A small-molecule ligand and the protein it binds are described below.
Small molecule (SMILES): COC(=O)c1cc(S(N)(=O)=O)c(SC2CCCCC2)cc1Cl

Sequence of chain 1.A:
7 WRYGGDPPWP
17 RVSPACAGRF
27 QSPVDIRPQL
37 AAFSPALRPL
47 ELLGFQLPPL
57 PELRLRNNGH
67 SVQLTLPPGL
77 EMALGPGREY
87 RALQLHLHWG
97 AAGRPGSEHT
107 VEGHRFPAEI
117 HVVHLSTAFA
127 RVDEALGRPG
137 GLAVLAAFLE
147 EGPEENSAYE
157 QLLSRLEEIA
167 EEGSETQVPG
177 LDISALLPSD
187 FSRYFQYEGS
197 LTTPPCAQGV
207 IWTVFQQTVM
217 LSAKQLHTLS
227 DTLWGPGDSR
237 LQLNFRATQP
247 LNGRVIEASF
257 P

Binding-site contacts:
Ligand atom O16 contacts residue TYR9 of chain 1.A at 3.5 Å (h-bond).
Ligand atom C17 contacts residue HIS94 of chain 1.A at 3.4 Å.
Ligand atom S4 contacts residue HIS92 of chain 1.A at 3.6 Å.
Ligand atom O15 contacts residue SER67 of chain 1.A at 3.3 Å.
Ligand atom O6 contacts residue VAL119 of chain 1.A at 3.6 Å.
Ligand atom O5 contacts residue LEU197 of chain 1.A at 3.3 Å.
Ligand atom N1 contacts residue GLU104 of chain 1.A at 3.7 Å.
Ligand atom S4 contacts residue ZN1 of chain 1.E at 3.0 Å.
Ligand atom S4 contacts residue THR198 of chain 1.A at 3.8 Å.
Ligand atom C7 contacts residue HIS92 of chain 1.A at 3.2 Å.
Ligand atom N1 contacts residue THR198 of chain 1.A at 2.8 Å (h-bond).
Ligand atom C7 contacts residue THR199 of chain 1.A at 3.9 Å.
Ligand atom C11 contacts residue THR199 of chain 1.A at 3.9 Å.
Ligand atom O6 contacts residue HIS92 of chain 1.A at 3.1 Å.
Ligand atom O15 contacts residue HIS66 of chain 1.A at 3.5 Å.
Ligand atom S21 contacts residue GLN90 of chain 1.A at 3.9 Å.
Ligand atom C12 contacts residue HIS92 of chain 1.A at 3.1 Å.
Ligand atom O16 contacts residue HIS94 of chain 1.A at 3.2 Å.
Ligand atom C22 contacts residue LEU197 of chain 1.A at 3.8 Å (hydrophobic).
Ligand atom C7 contacts residue ZN1 of chain 1.E at 3.4 Å.
Ligand atom C17 contacts residue ASN240 of chain 1.A at 3.6 Å.
Ligand atom C17 contacts residue TYR9 of chain 1.A at 3.3 Å (hydrophobic).
Ligand atom N1 contacts residue ZN1 of chain 1.E at 2.1 Å.
Ligand atom CL contacts residue ASN64 of chain 1.A at 3.7 Å.
Ligand atom C17 contacts residue HIS66 of chain 1.A at 3.2 Å.
Ligand atom S21 contacts residue LEU197 of chain 1.A at 3.9 Å.
Ligand atom N1 contacts residue HIS92 of chain 1.A at 3.5 Å (h-bond).
Ligand atom C8 contacts residue THR199 of chain 1.A at 3.9 Å.
Ligand atom C12 contacts residue HIS94 of chain 1.A at 3.9 Å.
Ligand atom C11 contacts residue HIS92 of chain 1.A at 3.7 Å.
Ligand atom C12 contacts residue ZN1 of chain 1.E at 3.2 Å.
Ligand atom O5 contacts residue THR198 of chain 1.A at 3.1 Å (h-bond).
Ligand atom C12 contacts residue THR199 of chain 1.A at 3.9 Å.
Ligand atom C9 contacts residue GLN90 of chain 1.A at 3.7 Å.
Ligand atom C8 contacts residue HIS92 of chain 1.A at 3.6 Å.
Ligand atom N1 contacts residue TRP208 of chain 1.A at 3.8 Å.
Ligand atom N1 contacts residue HIS117 of chain 1.A at 3.2 Å (h-bond).
Ligand atom O6 contacts residue ZN1 of chain 1.E at 3.3 Å.
Ligand atom CL contacts residue GLN69 of chain 1.A at 3.3 Å.
Ligand atom N1 contacts residue HIS94 of chain 1.A at 3.5 Å (h-bond).